Sequence of chain 3.A:
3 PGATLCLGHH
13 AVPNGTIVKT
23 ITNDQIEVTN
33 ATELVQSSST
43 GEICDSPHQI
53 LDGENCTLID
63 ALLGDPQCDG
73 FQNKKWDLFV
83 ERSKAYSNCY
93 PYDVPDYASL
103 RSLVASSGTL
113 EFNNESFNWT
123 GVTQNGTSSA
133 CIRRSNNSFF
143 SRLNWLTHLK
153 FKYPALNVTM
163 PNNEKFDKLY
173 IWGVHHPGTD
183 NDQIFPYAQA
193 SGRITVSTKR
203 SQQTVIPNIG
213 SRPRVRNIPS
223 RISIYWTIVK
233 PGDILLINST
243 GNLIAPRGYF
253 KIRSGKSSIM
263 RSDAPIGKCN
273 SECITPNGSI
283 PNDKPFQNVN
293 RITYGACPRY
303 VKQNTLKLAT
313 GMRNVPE

Binding-site contacts:
Ligand atom O7 contacts residue ARG216 of chain 3.A at 3.0 Å (salt-bridge).
Ligand atom C1 contacts residue LEU238 of chain 1.A at 4.4 Å (hydrophobic).
Ligand atom C8 contacts residue ARG216 of chain 3.A at 4.2 Å.
Ligand atom O6 contacts residue ARG216 of chain 3.A at 4.1 Å.
Ligand atom N2 contacts residue ASN159 of chain 1.A at 3.1 Å (h-bond).
Ligand atom C7 contacts residue ASN159 of chain 1.A at 3.9 Å.
Ligand atom C7 contacts residue PRO215 of chain 3.A at 4.2 Å (hydrophobic).
Ligand atom O7 contacts residue ASN159 of chain 1.A at 4.2 Å.
Ligand atom C1 contacts residue ASN159 of chain 1.A at 1.4 Å.
Ligand atom C3 contacts residue ASN159 of chain 1.A at 3.8 Å.
Ligand atom O7 contacts residue PRO215 of chain 3.A at 3.5 Å.
Ligand atom C8 contacts residue THR181 of chain 3.A at 4.1 Å.
Ligand atom C5 contacts residue ASN219 of chain 3.A at 4.0 Å.
Ligand atom C3 contacts residue ARG216 of chain 3.A at 4.3 Å.
Ligand atom O5 contacts residue LEU238 of chain 1.A at 4.2 Å.
Ligand atom C3 contacts residue SER213 of chain 3.A at 4.1 Å.
Ligand atom C4 contacts residue ASN159 of chain 1.A at 4.2 Å.
Ligand atom C8 contacts residue ILE236 of chain 1.A at 4.0 Å (hydrophobic).
Ligand atom C7 contacts residue ARG216 of chain 3.A at 3.9 Å.
Ligand atom C2 contacts residue ARG216 of chain 3.A at 4.0 Å.
Ligand atom C4 contacts residue ARG216 of chain 3.A at 4.2 Å.
Ligand atom O4 contacts residue ARG216 of chain 3.A at 4.3 Å.
Ligand atom C6 contacts residue ASN219 of chain 3.A at 3.9 Å.
Ligand atom O7 contacts residue ARG214 of chain 3.A at 4.0 Å.
Ligand atom O3 contacts residue SER213 of chain 3.A at 4.4 Å.
Ligand atom C8 contacts residue SER213 of chain 3.A at 4.1 Å.
Ligand atom C2 contacts residue ASN159 of chain 1.A at 2.5 Å.
Ligand atom N2 contacts residue SER213 of chain 3.A at 3.8 Å.
Ligand atom C5 contacts residue ASN159 of chain 1.A at 3.6 Å.
Ligand atom O5 contacts residue ASN159 of chain 1.A at 2.3 Å (h-bond).
Ligand atom C8 contacts residue PRO215 of chain 3.A at 4.1 Å (hydrophobic).
Ligand atom O5 contacts residue ARG216 of chain 3.A at 3.9 Å.
Ligand atom C5 contacts residue LEU238 of chain 1.A at 4.4 Å (hydrophobic).
Ligand atom C7 contacts residue SER213 of chain 3.A at 4.4 Å.
Ligand atom C6 contacts residue THR161 of chain 1.A at 4.1 Å.
Ligand atom O3 contacts residue ARG216 of chain 3.A at 3.6 Å.
Ligand atom C1 contacts residue ARG216 of chain 3.A at 4.3 Å.

Sequence of chain 1.A:
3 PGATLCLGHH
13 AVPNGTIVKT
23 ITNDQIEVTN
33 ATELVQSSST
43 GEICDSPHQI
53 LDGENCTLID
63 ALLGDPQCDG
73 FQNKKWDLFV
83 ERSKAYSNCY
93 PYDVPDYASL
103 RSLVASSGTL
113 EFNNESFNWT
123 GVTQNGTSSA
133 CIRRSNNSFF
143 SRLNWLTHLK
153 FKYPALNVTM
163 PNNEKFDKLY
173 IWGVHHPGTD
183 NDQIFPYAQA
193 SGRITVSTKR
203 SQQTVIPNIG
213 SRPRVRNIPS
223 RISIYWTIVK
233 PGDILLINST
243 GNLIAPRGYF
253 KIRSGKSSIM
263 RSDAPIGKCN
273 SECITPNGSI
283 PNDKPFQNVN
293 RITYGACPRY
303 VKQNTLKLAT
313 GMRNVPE

The protein below binds the small molecule below.
Small molecule (SMILES): CC(=O)N[C@H]1[C@H](O[C@H]2[C@H](O)[C@@H](NC(C)=O)CO[C@@H]2CO)O[C@H](CO)[C@@H](O[C@@H]2O[C@H](CO)[C@@H](O)[C@H](O[C@H]3O[C@H](CO)[C@@H](O)[C@H](O)[C@@H]3O)[C@@H]2O)[C@@H]1O